This protein binds this small molecule.
Small molecule (SMILES): C[S@@](=O)CC[C@H](N)C(=O)O

Binding-site contacts:
Ligand atom CG contacts residue ILE78 of chain 1.B at 3.9 Å (hydrophobic).
Ligand atom S contacts residue CYS109 of chain 1.B at 3.6 Å (h-bond).
Ligand atom N contacts residue ASP134 of chain 1.B at 4.0 Å.
Ligand atom C contacts residue GLY83 of chain 1.B at 3.9 Å.
Ligand atom O contacts residue CYS85 of chain 1.B at 2.8 Å (h-bond).
Ligand atom S contacts residue ASP132 of chain 1.B at 3.8 Å.
Ligand atom OXT contacts residue GLY83 of chain 1.B at 3.5 Å.
Ligand atom CG contacts residue TYR55 of chain 1.B at 3.6 Å (hydrophobic).
Ligand atom OXT contacts residue GLU116 of chain 1.B at 3.8 Å.
Ligand atom CG contacts residue ASP132 of chain 1.B at 3.6 Å.
Ligand atom O contacts residue ILE107 of chain 1.B at 4.2 Å.
Ligand atom O contacts residue ILE78 of chain 1.B at 3.9 Å.
Ligand atom OXT contacts residue CYS85 of chain 1.B at 4.1 Å.
Ligand atom OXT contacts residue ILE107 of chain 1.B at 2.9 Å (h-bond).
Ligand atom C contacts residue GLU116 of chain 1.B at 3.7 Å.
Ligand atom CE contacts residue TYR55 of chain 1.B at 3.7 Å (hydrophobic).
Ligand atom OE contacts residue GLU116 of chain 1.B at 4.2 Å.
Ligand atom OXT contacts residue VAL84 of chain 1.B at 2.8 Å (h-bond).
Ligand atom CB contacts residue ILE107 of chain 1.B at 3.6 Å (hydrophobic).
Ligand atom OXT contacts residue HIS106 of chain 1.B at 3.5 Å.
Ligand atom OE contacts residue ASP134 of chain 1.B at 3.4 Å (salt-bridge).
Ligand atom CE contacts residue ASP134 of chain 1.B at 4.0 Å.
Ligand atom CE contacts residue ASP132 of chain 1.B at 3.3 Å.
Ligand atom N contacts residue ILE107 of chain 1.B at 2.8 Å (h-bond).
Ligand atom CA contacts residue CYS85 of chain 1.B at 4.1 Å (hydrophobic).
Ligand atom CA contacts residue ILE107 of chain 1.B at 3.5 Å (hydrophobic).
Ligand atom CB contacts residue CYS109 of chain 1.B at 3.9 Å (hydrophobic).
Ligand atom CG contacts residue CYS109 of chain 1.B at 3.8 Å (hydrophobic).
Ligand atom CA contacts residue GLU116 of chain 1.B at 3.1 Å.
Ligand atom O contacts residue GLY83 of chain 1.B at 3.5 Å.
Ligand atom OE contacts residue ASP132 of chain 1.B at 3.8 Å.
Ligand atom C contacts residue VAL84 of chain 1.B at 3.3 Å (hydrophobic).
Ligand atom CE contacts residue ALA74 of chain 1.B at 4.2 Å (hydrophobic).
Ligand atom CE contacts residue TRP51 of chain 1.B at 3.6 Å (hydrophobic).
Ligand atom C contacts residue ILE107 of chain 1.B at 3.9 Å (hydrophobic).
Ligand atom N contacts residue HIS106 of chain 1.B at 3.4 Å (h-bond).
Ligand atom CB contacts residue ILE78 of chain 1.B at 3.7 Å (hydrophobic).
Ligand atom O contacts residue VAL84 of chain 1.B at 3.2 Å (h-bond).
Ligand atom N contacts residue GLU116 of chain 1.B at 2.9 Å (salt-bridge).
Ligand atom C contacts residue CYS85 of chain 1.B at 3.6 Å (hydrophobic).

Sequence of chain 1.B:
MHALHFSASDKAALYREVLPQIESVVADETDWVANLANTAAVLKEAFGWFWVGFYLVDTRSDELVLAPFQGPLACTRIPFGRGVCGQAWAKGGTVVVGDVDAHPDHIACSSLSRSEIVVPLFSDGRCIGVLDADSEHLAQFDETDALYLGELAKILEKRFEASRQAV